Sequence of chain 60.A:
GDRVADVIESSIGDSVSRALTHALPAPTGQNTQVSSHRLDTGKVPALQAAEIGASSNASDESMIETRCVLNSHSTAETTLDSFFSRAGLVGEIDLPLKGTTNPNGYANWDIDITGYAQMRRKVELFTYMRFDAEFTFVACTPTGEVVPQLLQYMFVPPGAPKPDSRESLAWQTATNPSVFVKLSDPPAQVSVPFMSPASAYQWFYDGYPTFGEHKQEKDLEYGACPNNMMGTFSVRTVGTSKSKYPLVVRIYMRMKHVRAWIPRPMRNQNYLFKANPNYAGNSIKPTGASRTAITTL

This small molecule binds to this protein.
Small molecule (SMILES): Cc1cccc(-c2ccc(OCCCCCN3CCN(c4ccncc4)C3=O)cc2)c1

Sequence of chain 56.C:
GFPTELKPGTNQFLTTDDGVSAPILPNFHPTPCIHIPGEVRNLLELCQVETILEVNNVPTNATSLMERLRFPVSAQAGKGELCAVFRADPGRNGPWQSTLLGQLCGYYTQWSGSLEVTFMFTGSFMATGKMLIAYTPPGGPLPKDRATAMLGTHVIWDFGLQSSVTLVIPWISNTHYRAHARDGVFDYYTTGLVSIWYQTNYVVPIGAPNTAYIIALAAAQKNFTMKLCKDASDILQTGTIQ

Sequence of chain 60.C:
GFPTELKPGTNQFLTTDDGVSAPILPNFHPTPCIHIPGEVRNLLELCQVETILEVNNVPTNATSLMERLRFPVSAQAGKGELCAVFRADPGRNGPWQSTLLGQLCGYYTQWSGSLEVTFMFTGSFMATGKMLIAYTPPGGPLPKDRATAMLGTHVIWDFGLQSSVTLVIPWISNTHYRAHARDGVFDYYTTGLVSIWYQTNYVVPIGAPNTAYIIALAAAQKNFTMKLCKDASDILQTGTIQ

Binding-site contacts:
Ligand atom CAY contacts residue PHE155 of chain 60.A at 3.8 Å (hydrophobic).
Ligand atom OAW contacts residue ILE111 of chain 60.A at 3.6 Å.
Ligand atom CAR contacts residue PHE135 of chain 60.A at 3.4 Å (hydrophobic).
Ligand atom CAC contacts residue PHE233 of chain 60.A at 3.1 Å (hydrophobic).
Ligand atom CAD contacts residue ASN228 of chain 60.A at 3.5 Å.
Ligand atom CAG contacts residue PHE137 of chain 60.A at 3.7 Å (hydrophobic).
Ligand atom CAL contacts residue ILE111 of chain 60.A at 3.6 Å (hydrophobic).
Ligand atom CBC contacts residue ASN228 of chain 60.A at 3.9 Å.
Ligand atom CAH contacts residue TRP203 of chain 60.A at 3.5 Å (hydrophobic).
Ligand atom CAU contacts residue TYR201 of chain 60.A at 3.8 Å (hydrophobic).
Ligand atom CBC contacts residue TRP203 of chain 60.A at 3.2 Å (hydrophobic).
Ligand atom CAA contacts residue ILE24 of chain 60.C at 3.8 Å (hydrophobic).
Ligand atom CAN contacts residue PHE155 of chain 60.A at 3.6 Å (hydrophobic).
Ligand atom CAE contacts residue THR114 of chain 60.A at 3.5 Å.
Ligand atom CAC contacts residue PHE137 of chain 60.A at 3.8 Å (hydrophobic).
Ligand atom NBE contacts residue TRP203 of chain 60.A at 3.2 Å.
Ligand atom CAG contacts residue PHE233 of chain 60.A at 3.2 Å (hydrophobic).
Ligand atom CAU contacts residue ASN228 of chain 60.A at 3.6 Å.
Ligand atom CAI contacts residue TRP203 of chain 60.A at 3.6 Å (hydrophobic).
Ligand atom CAD contacts residue GLN202 of chain 60.A at 3.5 Å.
Ligand atom OAW contacts residue MET195 of chain 60.A at 3.5 Å.
Ligand atom CAI contacts residue ASP112 of chain 60.A at 3.5 Å.
Ligand atom CAT contacts residue TYR201 of chain 60.A at 3.5 Å (hydrophobic).
Ligand atom OAB contacts residue ASP112 of chain 60.A at 3.5 Å.
Ligand atom CAK contacts residue VAL192 of chain 60.A at 3.1 Å (hydrophobic).
Ligand atom CAJ contacts residue ILE111 of chain 60.A at 3.3 Å (hydrophobic).
Ligand atom CAX contacts residue TRP203 of chain 60.A at 3.6 Å (hydrophobic).
Ligand atom CAM contacts residue ILE24 of chain 60.C at 3.7 Å (hydrophobic).
Ligand atom CAA contacts residue PRO177 of chain 60.A at 3.8 Å (hydrophobic).
Ligand atom CAH contacts residue GLN202 of chain 60.A at 3.7 Å.
Ligand atom CAP contacts residue ILE111 of chain 60.A at 3.8 Å (hydrophobic).
Ligand atom OAB contacts residue ILE113 of chain 60.A at 3.2 Å (h-bond).
Ligand atom CAI contacts residue THR114 of chain 60.A at 3.8 Å.
Ligand atom CAH contacts residue ASN228 of chain 60.A at 3.2 Å.
Ligand atom CAZ contacts residue MET195 of chain 60.A at 3.9 Å (hydrophobic).
Ligand atom CAE contacts residue ASP112 of chain 60.A at 3.7 Å.
Ligand atom NBE contacts residue ASN228 of chain 60.A at 3.9 Å.
Ligand atom CAU contacts residue TRP203 of chain 60.A at 3.7 Å (hydrophobic).
Ligand atom CAM contacts residue VAL192 of chain 60.A at 3.3 Å (hydrophobic).
Ligand atom CAK contacts residue MET195 of chain 60.A at 3.6 Å (hydrophobic).